A small-molecule ligand and the protein it binds are described below.
Small molecule (SMILES): N[C@H](CO)C(=O)O

Sequence of chain 1.D:
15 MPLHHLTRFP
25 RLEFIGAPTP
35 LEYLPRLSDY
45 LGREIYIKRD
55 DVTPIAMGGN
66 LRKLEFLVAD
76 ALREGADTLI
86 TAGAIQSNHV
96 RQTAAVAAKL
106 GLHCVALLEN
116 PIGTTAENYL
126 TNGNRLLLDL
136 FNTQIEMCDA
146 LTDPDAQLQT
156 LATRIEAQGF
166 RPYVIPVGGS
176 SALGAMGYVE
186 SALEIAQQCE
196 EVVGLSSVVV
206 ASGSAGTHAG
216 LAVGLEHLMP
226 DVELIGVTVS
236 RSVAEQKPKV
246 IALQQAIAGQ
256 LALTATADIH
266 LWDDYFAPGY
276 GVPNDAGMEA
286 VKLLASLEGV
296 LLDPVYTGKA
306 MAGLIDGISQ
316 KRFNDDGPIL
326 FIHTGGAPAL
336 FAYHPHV

Binding-site contacts:
Ligand atom CB contacts residue GLY88 of chain 1.D at 4.3 Å.
Ligand atom N contacts residue GLY173 of chain 1.D at 4.3 Å.
Ligand atom N contacts residue SER92 of chain 1.D at 2.3 Å (h-bond).
Ligand atom CA contacts residue GLY88 of chain 1.D at 4.5 Å.
Ligand atom C contacts residue ASN93 of chain 1.D at 4.4 Å.
Ligand atom N contacts residue GLY88 of chain 1.D at 3.7 Å.
Ligand atom CA contacts residue TYR301 of chain 1.D at 3.6 Å (hydrophobic).
Ligand atom CB contacts residue TYR275 of chain 1.D at 2.9 Å (hydrophobic).
Ligand atom CB contacts residue ALA89 of chain 1.D at 3.7 Å (hydrophobic).
Ligand atom C contacts residue LLP65 of chain 1.D at 3.7 Å.
Ligand atom OXT contacts residue LLP65 of chain 1.D at 2.9 Å.
Ligand atom O contacts residue TYR301 of chain 1.D at 3.2 Å (h-bond).
Ligand atom OXT contacts residue GLY173 of chain 1.D at 4.0 Å.
Ligand atom O contacts residue LLP65 of chain 1.D at 3.5 Å (h-bond).
Ligand atom O contacts residue HIS94 of chain 1.D at 3.3 Å (h-bond).
Ligand atom CA contacts residue SER92 of chain 1.D at 3.3 Å.
Ligand atom OG contacts residue TYR301 of chain 1.D at 4.3 Å.
Ligand atom C contacts residue HIS94 of chain 1.D at 3.9 Å.
Ligand atom OG contacts residue SER92 of chain 1.D at 4.1 Å.
Ligand atom C contacts residue SER92 of chain 1.D at 3.6 Å.
Ligand atom CA contacts residue TYR275 of chain 1.D at 4.1 Å (hydrophobic).
Ligand atom N contacts residue HIS94 of chain 1.D at 3.6 Å.
Ligand atom OG contacts residue TYR275 of chain 1.D at 3.1 Å (h-bond).
Ligand atom OG contacts residue ALA89 of chain 1.D at 2.8 Å (h-bond).
Ligand atom N contacts residue ALA87 of chain 1.D at 3.9 Å.
Ligand atom O contacts residue SER92 of chain 1.D at 3.3 Å (h-bond).
Ligand atom N contacts residue ALA89 of chain 1.D at 4.4 Å.
Ligand atom O contacts residue ASN93 of chain 1.D at 3.3 Å (h-bond).
Ligand atom OXT contacts residue TYR301 of chain 1.D at 3.2 Å (h-bond).
Ligand atom OG contacts residue GLY88 of chain 1.D at 3.6 Å.
Ligand atom OXT contacts residue HIS94 of chain 1.D at 4.2 Å.
Ligand atom C contacts residue TYR301 of chain 1.D at 3.0 Å (hydrophobic).
Ligand atom CB contacts residue SER92 of chain 1.D at 3.5 Å.
Ligand atom CA contacts residue HIS94 of chain 1.D at 4.4 Å.
Ligand atom CB contacts residue TYR301 of chain 1.D at 3.3 Å (hydrophobic).
Ligand atom C contacts residue TYR275 of chain 1.D at 4.5 Å (hydrophobic).